Binding-site contacts:
Ligand atom C43 contacts residue GLN121 of chain 1.D at 3.5 Å.
Ligand atom CL41 contacts residue PHE188 of chain 1.D at 3.3 Å.
Ligand atom F36 contacts residue LEU97 of chain 1.D at 3.2 Å.
Ligand atom N42 contacts residue ALA69 of chain 1.D at 3.7 Å.
Ligand atom F37 contacts residue HIS167 of chain 1.D at 3.5 Å.
Ligand atom C10 contacts residue ALA69 of chain 1.D at 3.4 Å (hydrophobic).
Ligand atom C01 contacts residue TYR122 of chain 1.D at 3.5 Å (hydrophobic).
Ligand atom CL14 contacts residue ALA69 of chain 1.D at 3.0 Å.
Ligand atom C27 contacts residue ILE93 of chain 1.D at 3.7 Å (hydrophobic).
Ligand atom F35 contacts residue LEU158 of chain 1.D at 3.3 Å.
Ligand atom N45 contacts residue ILE123 of chain 1.D at 3.0 Å (h-bond).
Ligand atom F37 contacts residue ALA186 of chain 1.D at 3.3 Å.
Ligand atom F36 contacts residue ILE103 of chain 1.D at 3.8 Å.
Ligand atom N42 contacts residue THR120 of chain 1.D at 3.2 Å (h-bond).
Ligand atom C43 contacts residue THR120 of chain 1.D at 3.8 Å.
Ligand atom F37 contacts residue VAL185 of chain 1.D at 3.6 Å.
Ligand atom CL41 contacts residue LEU176 of chain 1.D at 3.3 Å.
Ligand atom C43 contacts residue ILE123 of chain 1.D at 3.8 Å (hydrophobic).
Ligand atom C08 contacts residue ALA69 of chain 1.D at 3.6 Å (hydrophobic).
Ligand atom F36 contacts residue VAL185 of chain 1.D at 3.6 Å.
Ligand atom C13 contacts residue THR120 of chain 1.D at 3.7 Å.
Ligand atom C29 contacts residue ILE93 of chain 1.D at 3.7 Å (hydrophobic).
Ligand atom O21 contacts residue ALA186 of chain 1.D at 3.6 Å.
Ligand atom N22 contacts residue GLU90 of chain 1.D at 3.0 Å (salt-bridge).
Ligand atom F36 contacts residue VAL102 of chain 1.D at 3.2 Å.
Ligand atom O11 contacts residue ALA69 of chain 1.D at 3.8 Å.
Ligand atom N05 contacts residue TYR122 of chain 1.D at 3.5 Å.
Ligand atom N22 contacts residue ASP187 of chain 1.D at 3.6 Å.
Ligand atom N05 contacts residue ILE123 of chain 1.D at 2.9 Å (h-bond).
Ligand atom CL14 contacts residue THR120 of chain 1.D at 3.8 Å.
Ligand atom CL14 contacts residue LYS71 of chain 1.D at 3.4 Å.
Ligand atom C43 contacts residue ILE103 of chain 1.D at 3.6 Å (hydrophobic).
Ligand atom CL41 contacts residue ALA186 of chain 1.D at 3.6 Å.
Ligand atom N18 contacts residue ASP187 of chain 1.D at 3.5 Å (salt-bridge).
Ligand atom C20 contacts residue ASP187 of chain 1.D at 3.2 Å.
Ligand atom C01 contacts residue ILE50 of chain 1.D at 3.8 Å (hydrophobic).
Ligand atom N22 contacts residue LEU94 of chain 1.D at 3.6 Å.
Ligand atom N18 contacts residue GLU90 of chain 1.D at 2.8 Å (salt-bridge).
Ligand atom C20 contacts residue GLU90 of chain 1.D at 3.3 Å.
Ligand atom O21 contacts residue ASP187 of chain 1.D at 2.8 Å (salt-bridge).

The small molecule below binds the protein below.
Small molecule (SMILES): CNc1cc(Oc2c(Cl)cc(NC(=O)Nc3cccc(C(F)(F)F)c3)cc2Cl)ncn1

Sequence of chain 1.D:
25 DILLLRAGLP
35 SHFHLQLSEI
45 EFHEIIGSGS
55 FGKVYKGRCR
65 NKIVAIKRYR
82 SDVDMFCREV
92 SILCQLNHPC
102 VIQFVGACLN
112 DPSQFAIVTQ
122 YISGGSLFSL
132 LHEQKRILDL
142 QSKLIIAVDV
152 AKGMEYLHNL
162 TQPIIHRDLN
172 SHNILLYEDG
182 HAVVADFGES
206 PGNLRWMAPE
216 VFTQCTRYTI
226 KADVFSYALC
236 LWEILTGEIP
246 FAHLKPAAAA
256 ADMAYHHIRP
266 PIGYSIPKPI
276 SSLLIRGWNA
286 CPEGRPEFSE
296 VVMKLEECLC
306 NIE